Sequence of chain 1.K:
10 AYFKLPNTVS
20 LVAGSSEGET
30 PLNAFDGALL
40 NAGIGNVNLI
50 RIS

Binding-site contacts:
Ligand atom CD contacts residue SER52 of chain 1.K at 3.6 Å.
Ligand atom NH2 contacts residue SER52 of chain 1.K at 3.1 Å (h-bond).
Ligand atom CB contacts residue PYR1 of chain 1.L at 3.3 Å.
Ligand atom N contacts residue ILE55 of chain 1.L at 3.7 Å.
Ligand atom CB contacts residue MET56 of chain 1.L at 4.0 Å (hydrophobic).
Ligand atom NH2 contacts residue GLY44 of chain 1.I at 4.0 Å.
Ligand atom CB contacts residue SER52 of chain 1.K at 4.3 Å.
Ligand atom CA contacts residue MET56 of chain 1.L at 3.5 Å (hydrophobic).
Ligand atom NH1 contacts residue GLY44 of chain 1.I at 2.7 Å (h-bond).
Ligand atom NE contacts residue SER52 of chain 1.K at 2.7 Å (h-bond).
Ligand atom CD contacts residue PHE34 of chain 1.I at 3.7 Å (hydrophobic).
Ligand atom NH1 contacts residue ARG82 of chain 1.L at 4.0 Å.
Ligand atom CZ contacts residue ASP35 of chain 1.I at 4.0 Å.
Ligand atom CB contacts residue ILE55 of chain 1.L at 3.6 Å (hydrophobic).
Ligand atom NE contacts residue PHE34 of chain 1.I at 4.2 Å.
Ligand atom CG contacts residue PHE34 of chain 1.I at 3.8 Å (hydrophobic).
Ligand atom CD contacts residue ASP35 of chain 1.I at 3.4 Å.
Ligand atom N contacts residue PYR1 of chain 1.L at 3.3 Å (h-bond).
Ligand atom N contacts residue GLU57 of chain 1.L at 2.9 Å (salt-bridge).
Ligand atom CA contacts residue ILE55 of chain 1.L at 2.9 Å (hydrophobic).
Ligand atom N contacts residue LEU31 of chain 1.I at 3.6 Å.
Ligand atom CA contacts residue PYR1 of chain 1.L at 3.3 Å.
Ligand atom NH1 contacts residue LEU38 of chain 1.I at 3.9 Å.
Ligand atom CA contacts residue GLU57 of chain 1.L at 3.6 Å.
Ligand atom NE contacts residue LEU38 of chain 1.I at 3.5 Å.
Ligand atom CZ contacts residue GLY44 of chain 1.I at 3.8 Å.
Ligand atom CG contacts residue ASP35 of chain 1.I at 4.0 Å.
Ligand atom CG contacts residue LEU31 of chain 1.I at 3.9 Å (hydrophobic).
Ligand atom CZ contacts residue SER52 of chain 1.K at 3.5 Å.
Ligand atom NH2 contacts residue ILE2 of chain 1.L at 4.0 Å.
Ligand atom NE contacts residue ASP35 of chain 1.I at 4.1 Å.
Ligand atom CA contacts residue LEU31 of chain 1.I at 3.6 Å (hydrophobic).
Ligand atom NH2 contacts residue LEU38 of chain 1.I at 3.6 Å.
Ligand atom NH1 contacts residue ASP35 of chain 1.I at 3.0 Å (salt-bridge).
Ligand atom NH2 contacts residue VAL46 of chain 1.I at 2.8 Å (h-bond).
Ligand atom CG contacts residue SER52 of chain 1.K at 3.8 Å.
Ligand atom CZ contacts residue VAL46 of chain 1.I at 4.0 Å (hydrophobic).
Ligand atom CZ contacts residue LEU38 of chain 1.I at 3.4 Å (hydrophobic).
Ligand atom CD contacts residue LEU38 of chain 1.I at 4.0 Å (hydrophobic).
Ligand atom NH1 contacts residue ILE2 of chain 1.L at 4.1 Å.

A small-molecule ligand and the protein it binds are described below.
Small molecule (SMILES): N=C(N)NCCCCN

Sequence of chain 1.L:
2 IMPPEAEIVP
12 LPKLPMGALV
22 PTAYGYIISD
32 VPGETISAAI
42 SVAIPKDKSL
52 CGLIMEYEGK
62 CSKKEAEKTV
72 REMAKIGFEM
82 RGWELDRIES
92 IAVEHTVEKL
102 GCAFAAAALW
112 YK

Sequence of chain 1.I:
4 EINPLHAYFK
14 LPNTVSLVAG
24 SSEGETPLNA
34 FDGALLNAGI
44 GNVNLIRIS